Sequence of chain 1.D:
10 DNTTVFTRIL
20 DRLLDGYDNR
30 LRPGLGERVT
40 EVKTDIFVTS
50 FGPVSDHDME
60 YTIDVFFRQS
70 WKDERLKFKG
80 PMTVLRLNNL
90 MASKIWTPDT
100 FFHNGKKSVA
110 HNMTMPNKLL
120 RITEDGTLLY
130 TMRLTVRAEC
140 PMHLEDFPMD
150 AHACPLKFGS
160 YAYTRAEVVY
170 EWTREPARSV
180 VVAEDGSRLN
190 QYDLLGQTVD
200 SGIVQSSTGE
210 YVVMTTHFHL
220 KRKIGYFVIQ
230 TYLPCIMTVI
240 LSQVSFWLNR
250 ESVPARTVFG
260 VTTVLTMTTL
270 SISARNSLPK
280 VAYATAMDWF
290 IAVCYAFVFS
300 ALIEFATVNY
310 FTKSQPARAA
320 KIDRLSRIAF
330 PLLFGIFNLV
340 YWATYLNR

Binding-site contacts:
Ligand atom C contacts residue THR202 of chain 1.C at 3.1 Å.
Ligand atom O contacts residue THR202 of chain 1.C at 3.5 Å (h-bond).
Ligand atom N contacts residue PHE200 of chain 1.C at 4.1 Å.
Ligand atom N contacts residue TYR97 of chain 1.C at 2.5 Å (h-bond).
Ligand atom CB contacts residue PHE65 of chain 1.D at 3.7 Å (hydrophobic).
Ligand atom CB contacts residue TYR97 of chain 1.C at 4.5 Å (hydrophobic).
Ligand atom CD contacts residue SER156 of chain 1.C at 4.1 Å.
Ligand atom CB contacts residue THR202 of chain 1.C at 4.3 Å.
Ligand atom O contacts residue PHE65 of chain 1.D at 3.4 Å.
Ligand atom OXT contacts residue THR202 of chain 1.C at 3.3 Å (h-bond).
Ligand atom O contacts residue ARG67 of chain 1.D at 2.8 Å (salt-bridge).
Ligand atom N contacts residue SER156 of chain 1.C at 3.7 Å.
Ligand atom CB contacts residue TYR205 of chain 1.C at 3.8 Å (hydrophobic).
Ligand atom CG contacts residue THR202 of chain 1.C at 3.4 Å.
Ligand atom C contacts residue THR130 of chain 1.D at 4.1 Å.
Ligand atom OXT contacts residue ARG67 of chain 1.D at 2.5 Å (salt-bridge).
Ligand atom OXT contacts residue PHE65 of chain 1.D at 4.3 Å.
Ligand atom CD contacts residue PHE65 of chain 1.D at 4.3 Å (hydrophobic).
Ligand atom CB contacts residue PHE200 of chain 1.C at 3.7 Å (hydrophobic).
Ligand atom N contacts residue PHE65 of chain 1.D at 3.8 Å.
Ligand atom N contacts residue TYR157 of chain 1.C at 3.9 Å.
Ligand atom N contacts residue GLU155 of chain 1.C at 3.1 Å (salt-bridge).
Ligand atom C contacts residue PHE200 of chain 1.C at 4.3 Å (hydrophobic).
Ligand atom C contacts residue TYR205 of chain 1.C at 4.4 Å (hydrophobic).
Ligand atom CD contacts residue TYR97 of chain 1.C at 3.8 Å (hydrophobic).
Ligand atom C contacts residue PHE65 of chain 1.D at 3.9 Å (hydrophobic).
Ligand atom CD contacts residue TYR205 of chain 1.C at 3.9 Å (hydrophobic).
Ligand atom CB contacts residue TYR157 of chain 1.C at 4.5 Å (hydrophobic).
Ligand atom O contacts residue PHE200 of chain 1.C at 3.4 Å.
Ligand atom CG contacts residue PHE65 of chain 1.D at 4.5 Å (hydrophobic).
Ligand atom CG contacts residue TYR157 of chain 1.C at 4.5 Å (hydrophobic).
Ligand atom CG contacts residue TYR205 of chain 1.C at 3.6 Å (hydrophobic).
Ligand atom OXT contacts residue THR130 of chain 1.D at 3.3 Å.
Ligand atom C contacts residue ARG67 of chain 1.D at 3.5 Å.
Ligand atom CG contacts residue THR130 of chain 1.D at 4.2 Å.
Ligand atom CG contacts residue LEU118 of chain 1.D at 4.0 Å (hydrophobic).
Ligand atom CD contacts residue GLU155 of chain 1.C at 4.3 Å.
Ligand atom CD contacts residue TYR157 of chain 1.C at 3.3 Å (hydrophobic).

Sequence of chain 1.C:
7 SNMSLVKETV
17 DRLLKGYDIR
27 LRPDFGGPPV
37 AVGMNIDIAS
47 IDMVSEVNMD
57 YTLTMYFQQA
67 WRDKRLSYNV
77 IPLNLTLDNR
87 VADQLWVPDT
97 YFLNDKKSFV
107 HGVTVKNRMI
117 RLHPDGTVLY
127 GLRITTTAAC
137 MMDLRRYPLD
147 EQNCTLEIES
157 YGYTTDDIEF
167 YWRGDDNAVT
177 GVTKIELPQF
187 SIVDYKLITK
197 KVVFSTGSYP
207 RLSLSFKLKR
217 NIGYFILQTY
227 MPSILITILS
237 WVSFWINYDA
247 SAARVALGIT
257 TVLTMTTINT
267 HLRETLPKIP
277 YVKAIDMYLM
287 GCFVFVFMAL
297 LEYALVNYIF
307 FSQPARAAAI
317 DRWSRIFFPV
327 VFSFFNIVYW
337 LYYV

The protein below binds the small molecule below.
Small molecule (SMILES): NCCCC(=O)O